Binding-site contacts:
Ligand atom O3 contacts residue GLY68 of chain 1.F at 3.3 Å.
Ligand atom C4 contacts residue SER98 of chain 1.F at 2.5 Å.
Ligand atom C42 contacts residue THR146 of chain 1.F at 3.8 Å.
Ligand atom C5 contacts residue SER98 of chain 1.F at 3.7 Å.
Ligand atom O3 contacts residue GLY69 of chain 1.F at 3.2 Å (h-bond).
Ligand atom O12 contacts residue PRO125 of chain 1.F at 3.3 Å.
Ligand atom C11 contacts residue VAL71 of chain 1.F at 3.9 Å (hydrophobic).
Ligand atom C6 contacts residue LEU126 of chain 1.F at 2.8 Å (hydrophobic).
Ligand atom N20 contacts residue LEU126 of chain 1.F at 3.1 Å (h-bond).
Ligand atom O3 contacts residue MET99 of chain 1.F at 3.8 Å.
Ligand atom C24 contacts residue HIS142 of chain 1.F at 3.7 Å.
Ligand atom C11 contacts residue GLY69 of chain 1.F at 3.5 Å.
Ligand atom O19 contacts residue VAL71 of chain 1.F at 2.8 Å (h-bond).
Ligand atom C18 contacts residue LEU126 of chain 1.F at 3.7 Å (hydrophobic).
Ligand atom O10 contacts residue SER98 of chain 1.F at 3.0 Å (h-bond).
Ligand atom C6 contacts residue HIS123 of chain 1.F at 3.8 Å.
Ligand atom O12 contacts residue LEU126 of chain 1.F at 2.8 Å (h-bond).
Ligand atom O3 contacts residue PRO67 of chain 1.F at 3.4 Å (h-bond).
Ligand atom C14 contacts residue LEU126 of chain 1.F at 3.2 Å (hydrophobic).
Ligand atom C23 contacts residue LEU126 of chain 1.F at 3.9 Å (hydrophobic).
Ligand atom C7 contacts residue GLY69 of chain 1.F at 3.9 Å.
Ligand atom C9 contacts residue GLY69 of chain 1.F at 3.1 Å.
Ligand atom O26 contacts residue GLY127 of chain 1.F at 4.0 Å.
Ligand atom O10 contacts residue MET99 of chain 1.F at 3.5 Å.
Ligand atom C9 contacts residue SER98 of chain 1.F at 3.2 Å.
Ligand atom C42 contacts residue PRO125 of chain 1.F at 3.7 Å (hydrophobic).
Ligand atom C18 contacts residue VAL71 of chain 1.F at 3.9 Å (hydrophobic).
Ligand atom C5 contacts residue LEU126 of chain 1.F at 3.9 Å (hydrophobic).
Ligand atom C23 contacts residue VAL71 of chain 1.F at 3.7 Å (hydrophobic).
Ligand atom O3 contacts residue SER98 of chain 1.F at 2.3 Å (h-bond).
Ligand atom O19 contacts residue SER70 of chain 1.F at 3.3 Å.
Ligand atom N13 contacts residue GLY69 of chain 1.F at 2.8 Å (h-bond).
Ligand atom C1 contacts residue SER98 of chain 1.F at 1.4 Å.
Ligand atom C1 contacts residue MET99 of chain 1.F at 3.7 Å (hydrophobic).
Ligand atom C14 contacts residue GLY69 of chain 1.F at 3.9 Å.
Ligand atom C42 contacts residue ILE143 of chain 1.F at 3.6 Å (hydrophobic).
Ligand atom O19 contacts residue GLY69 of chain 1.F at 3.9 Å.
Ligand atom O10 contacts residue VAL71 of chain 1.F at 3.6 Å.
Ligand atom C1 contacts residue HIS123 of chain 1.F at 4.0 Å.
Ligand atom C17 contacts residue LEU126 of chain 1.F at 3.9 Å (hydrophobic).

Sequence of chain 1.F:
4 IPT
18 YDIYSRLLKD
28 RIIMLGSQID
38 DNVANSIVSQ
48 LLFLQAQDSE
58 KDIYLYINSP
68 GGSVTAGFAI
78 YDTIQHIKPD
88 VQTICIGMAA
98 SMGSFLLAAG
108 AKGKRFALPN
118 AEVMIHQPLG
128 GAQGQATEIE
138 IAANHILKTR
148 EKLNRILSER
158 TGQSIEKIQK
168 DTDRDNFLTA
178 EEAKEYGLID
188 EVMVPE

The small molecule below binds the protein below.
Small molecule (SMILES): CC[C@H](C)[C@H](NC(=O)[C@@H](NC(=O)[C@H](O)[C@@H](C=O)C(C)C)C(C)C)C(=O)O